A protein and the small-molecule ligand that binds it are described below.
Small molecule (SMILES): CC(=O)N[C@@H]1[C@@H](O)[C@H](O)[C@@H](CO)O[C@H]1O

Binding-site contacts:
Ligand atom C5 contacts residue ASN416 of chain 2.A at 3.7 Å.
Ligand atom C1 contacts residue ASN416 of chain 2.A at 1.4 Å.
Ligand atom C8 contacts residue LEU494 of chain 2.A at 4.1 Å (hydrophobic).
Ligand atom C3 contacts residue ASN416 of chain 2.A at 3.8 Å.
Ligand atom C7 contacts residue GLY417 of chain 2.A at 4.5 Å.
Ligand atom C8 contacts residue GLY417 of chain 2.A at 4.0 Å.
Ligand atom C2 contacts residue ASN416 of chain 2.A at 2.4 Å.
Ligand atom C8 contacts residue ASN416 of chain 2.A at 3.2 Å.
Ligand atom O7 contacts residue GLY415 of chain 2.A at 3.9 Å.
Ligand atom O5 contacts residue ASN416 of chain 2.A at 2.4 Å (h-bond).
Ligand atom O7 contacts residue ASN416 of chain 2.A at 3.2 Å (h-bond).
Ligand atom C7 contacts residue ASN416 of chain 2.A at 3.2 Å.
Ligand atom N2 contacts residue ASN416 of chain 2.A at 2.9 Å (h-bond).
Ligand atom C4 contacts residue ASN416 of chain 2.A at 4.2 Å.
Ligand atom O6 contacts residue GLY77 of chain 1.A at 4.2 Å.

Sequence of chain 2.A:
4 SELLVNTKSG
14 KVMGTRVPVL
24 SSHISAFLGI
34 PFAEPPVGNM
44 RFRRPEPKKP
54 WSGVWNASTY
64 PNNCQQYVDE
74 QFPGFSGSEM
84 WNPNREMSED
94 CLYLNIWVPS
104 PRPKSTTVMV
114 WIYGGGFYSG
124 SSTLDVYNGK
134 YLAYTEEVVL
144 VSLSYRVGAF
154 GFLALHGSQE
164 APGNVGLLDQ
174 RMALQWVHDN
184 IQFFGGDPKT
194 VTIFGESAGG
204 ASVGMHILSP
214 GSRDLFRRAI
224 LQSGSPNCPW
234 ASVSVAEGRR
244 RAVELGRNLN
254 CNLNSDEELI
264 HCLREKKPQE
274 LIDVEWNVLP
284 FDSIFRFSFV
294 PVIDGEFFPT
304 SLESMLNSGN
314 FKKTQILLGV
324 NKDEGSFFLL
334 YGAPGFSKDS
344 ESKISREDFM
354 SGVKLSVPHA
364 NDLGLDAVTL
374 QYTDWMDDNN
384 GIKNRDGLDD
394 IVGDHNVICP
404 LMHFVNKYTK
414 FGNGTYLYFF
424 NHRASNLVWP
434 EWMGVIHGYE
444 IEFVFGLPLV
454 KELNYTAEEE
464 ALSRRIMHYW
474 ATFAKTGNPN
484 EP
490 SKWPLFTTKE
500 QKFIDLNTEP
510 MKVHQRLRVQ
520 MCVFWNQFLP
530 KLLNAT

Sequence of chain 1.A:
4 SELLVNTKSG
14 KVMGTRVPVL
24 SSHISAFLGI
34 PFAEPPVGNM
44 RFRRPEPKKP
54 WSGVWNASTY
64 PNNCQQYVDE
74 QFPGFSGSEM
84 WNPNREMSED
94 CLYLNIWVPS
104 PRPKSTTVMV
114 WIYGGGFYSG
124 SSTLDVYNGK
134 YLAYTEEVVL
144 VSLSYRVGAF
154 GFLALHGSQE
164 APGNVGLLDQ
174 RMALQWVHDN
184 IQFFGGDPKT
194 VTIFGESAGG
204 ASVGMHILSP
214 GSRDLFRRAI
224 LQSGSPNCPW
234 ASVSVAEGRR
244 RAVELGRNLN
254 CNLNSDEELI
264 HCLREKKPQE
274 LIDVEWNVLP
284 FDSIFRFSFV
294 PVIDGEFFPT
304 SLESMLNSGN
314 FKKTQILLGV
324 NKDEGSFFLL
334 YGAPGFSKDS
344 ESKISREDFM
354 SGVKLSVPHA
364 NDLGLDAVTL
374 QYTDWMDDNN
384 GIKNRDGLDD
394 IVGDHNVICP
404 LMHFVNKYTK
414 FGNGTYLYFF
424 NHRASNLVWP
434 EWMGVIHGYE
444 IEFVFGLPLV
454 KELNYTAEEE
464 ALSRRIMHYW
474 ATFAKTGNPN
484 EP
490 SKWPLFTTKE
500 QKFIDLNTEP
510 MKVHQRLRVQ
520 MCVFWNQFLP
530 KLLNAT